This protein binds this small molecule.
Small molecule (SMILES): NC(=O)c1cccc2cn(-c3ccc([C@@H]4CCCNC4)cc3)nc12

Sequence of chain 1.A:
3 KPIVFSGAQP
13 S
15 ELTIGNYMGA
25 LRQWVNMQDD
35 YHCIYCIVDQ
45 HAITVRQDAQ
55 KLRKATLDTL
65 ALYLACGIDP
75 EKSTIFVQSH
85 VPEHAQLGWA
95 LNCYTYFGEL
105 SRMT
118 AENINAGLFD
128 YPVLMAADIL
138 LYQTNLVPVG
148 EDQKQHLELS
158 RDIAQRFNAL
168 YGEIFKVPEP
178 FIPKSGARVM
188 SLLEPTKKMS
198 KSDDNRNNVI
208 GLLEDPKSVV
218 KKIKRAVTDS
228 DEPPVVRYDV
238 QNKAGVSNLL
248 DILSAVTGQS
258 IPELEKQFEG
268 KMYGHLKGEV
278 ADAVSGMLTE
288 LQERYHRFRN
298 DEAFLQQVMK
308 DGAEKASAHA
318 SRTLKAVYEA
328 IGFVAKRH

Binding-site contacts:
Ligand atom OAB contacts residue VAL144 of chain 1.A at 3.9 Å.
Ligand atom NAA contacts residue GLN150 of chain 1.A at 3.0 Å (h-bond).
Ligand atom CAN contacts residue THR48 of chain 1.A at 3.9 Å.
Ligand atom CAT contacts residue GLY9 of chain 1.A at 3.6 Å.
Ligand atom CAJ contacts residue HIS45 of chain 1.A at 3.5 Å.
Ligand atom CAC contacts residue ILE136 of chain 1.A at 3.9 Å (hydrophobic).
Ligand atom CAL contacts residue VAL49 of chain 1.A at 3.6 Å (hydrophobic).
Ligand atom CAK contacts residue LEU125 of chain 1.A at 3.7 Å (hydrophobic).
Ligand atom CAE contacts residue HIS45 of chain 1.A at 3.9 Å.
Ligand atom CAD contacts residue GLY9 of chain 1.A at 3.5 Å.
Ligand atom OAB contacts residue SER8 of chain 1.A at 3.9 Å.
Ligand atom CAI contacts residue ASP135 of chain 1.A at 3.3 Å.
Ligand atom CAF contacts residue GLN11 of chain 1.A at 3.5 Å.
Ligand atom NAP contacts residue VAL49 of chain 1.A at 3.8 Å.
Ligand atom CAJ contacts residue MET132 of chain 1.A at 3.7 Å (hydrophobic).
Ligand atom OAB contacts residue GLY9 of chain 1.A at 3.1 Å (h-bond).
Ligand atom CAG contacts residue HIS45 of chain 1.A at 3.4 Å.
Ligand atom NAA contacts residue GLY9 of chain 1.A at 3.7 Å.
Ligand atom CAH contacts residue GLN150 of chain 1.A at 3.2 Å.
Ligand atom CAL contacts residue LEU125 of chain 1.A at 3.6 Å (hydrophobic).
Ligand atom CAS contacts residue GLN150 of chain 1.A at 3.5 Å.
Ligand atom CAD contacts residue PHE7 of chain 1.A at 3.9 Å (hydrophobic).
Ligand atom CAQ contacts residue GLY9 of chain 1.A at 3.5 Å.
Ligand atom CAF contacts residue GLN150 of chain 1.A at 3.6 Å.
Ligand atom NAP contacts residue THR48 of chain 1.A at 3.7 Å.
Ligand atom NAX contacts residue MET132 of chain 1.A at 3.9 Å.
Ligand atom CAN contacts residue GLN11 of chain 1.A at 3.8 Å.
Ligand atom CAG contacts residue TYR128 of chain 1.A at 3.5 Å (hydrophobic).
Ligand atom CAC contacts residue PHE7 of chain 1.A at 3.4 Å (hydrophobic).
Ligand atom CAV contacts residue GLN150 of chain 1.A at 3.9 Å.
Ligand atom CAV contacts residue MET132 of chain 1.A at 3.7 Å (hydrophobic).
Ligand atom CAL contacts residue THR48 of chain 1.A at 3.4 Å.
Ligand atom CAU contacts residue MET132 of chain 1.A at 3.6 Å (hydrophobic).
Ligand atom CAT contacts residue MET132 of chain 1.A at 3.7 Å (hydrophobic).
Ligand atom CAE contacts residue TYR128 of chain 1.A at 3.3 Å (hydrophobic).
Ligand atom NAX contacts residue GLN150 of chain 1.A at 4.0 Å.
Ligand atom CAM contacts residue TYR128 of chain 1.A at 3.5 Å (hydrophobic).
Ligand atom CAQ contacts residue GLN150 of chain 1.A at 3.9 Å.
Ligand atom NAO contacts residue GLN150 of chain 1.A at 3.1 Å (h-bond).
Ligand atom CAI contacts residue MET132 of chain 1.A at 3.5 Å (hydrophobic).